Sequence of chain 1.A:
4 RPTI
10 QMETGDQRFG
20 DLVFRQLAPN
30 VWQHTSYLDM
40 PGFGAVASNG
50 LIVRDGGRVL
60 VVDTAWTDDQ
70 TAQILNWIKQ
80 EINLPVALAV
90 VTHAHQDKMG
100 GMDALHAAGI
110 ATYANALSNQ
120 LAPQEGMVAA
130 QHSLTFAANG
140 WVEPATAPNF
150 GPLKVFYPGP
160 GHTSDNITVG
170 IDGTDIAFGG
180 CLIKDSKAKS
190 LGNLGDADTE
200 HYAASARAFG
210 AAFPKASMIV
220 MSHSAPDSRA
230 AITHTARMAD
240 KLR

The protein below binds the small molecule below.
Small molecule (SMILES): CO/N=C(\C(=O)N[C@H](C(=O)O)[C@@H]1N=C(C(=O)O)[C@@H](COC(N)=O)CS1)c1ccco1

Binding-site contacts:
Ligand atom CAW contacts residue HIS222 of chain 1.B at 3.4 Å.
Ligand atom OAX contacts residue GLY191 of chain 1.B at 3.6 Å.
Ligand atom OXT contacts residue HIS161 of chain 1.B at 3.2 Å.
Ligand atom OAX contacts residue LYS183 of chain 1.B at 2.9 Å (salt-bridge).
Ligand atom CAS contacts residue HIS222 of chain 1.B at 3.4 Å.
Ligand atom CAU contacts residue PHE42 of chain 1.A at 3.5 Å (hydrophobic).
Ligand atom NAR contacts residue ZN1 of chain 1.J at 2.4 Å.
Ligand atom CAU contacts residue UNL1 of chain 1.H at 3.5 Å.
Ligand atom OAK contacts residue ASP96 of chain 1.B at 3.2 Å (salt-bridge).
Ligand atom OXT contacts residue ZN1 of chain 1.I at 2.9 Å.
Ligand atom OAY contacts residue HIS161 of chain 1.B at 3.3 Å.
Ligand atom NAR contacts residue HIS222 of chain 1.B at 3.1 Å (h-bond).
Ligand atom OAY contacts residue LYS183 of chain 1.B at 3.4 Å (salt-bridge).
Ligand atom OAY contacts residue CYS180 of chain 1.B at 3.1 Å.
Ligand atom OAX contacts residue ASN192 of chain 1.B at 3.0 Å (h-bond).
Ligand atom CB contacts residue ZN1 of chain 1.J at 3.3 Å.
Ligand atom OAK contacts residue GLN95 of chain 1.B at 3.1 Å (h-bond).
Ligand atom CAI contacts residue GLN95 of chain 1.B at 3.3 Å.
Ligand atom CAB contacts residue LEU37 of chain 1.B at 3.6 Å (hydrophobic).
Ligand atom O contacts residue ASN192 of chain 1.B at 3.0 Å (h-bond).
Ligand atom CAZ contacts residue UNL1 of chain 1.H at 1.9 Å.
Ligand atom CB contacts residue ASP96 of chain 1.B at 3.3 Å.
Ligand atom C contacts residue GLY41 of chain 1.A at 3.6 Å.
Ligand atom CAT contacts residue UNL1 of chain 1.H at 2.9 Å.
Ligand atom CAW contacts residue HIS161 of chain 1.B at 3.5 Å.
Ligand atom N contacts residue GLY41 of chain 1.A at 3.0 Å (h-bond).
Ligand atom OAA contacts residue GLY41 of chain 1.A at 3.4 Å (h-bond).
Ligand atom OAK contacts residue HIS94 of chain 1.B at 3.6 Å.
Ligand atom CAW contacts residue LYS183 of chain 1.B at 3.5 Å.
Ligand atom SAV contacts residue PHE42 of chain 1.A at 3.6 Å.
Ligand atom NAR contacts residue ASP96 of chain 1.B at 3.2 Å (salt-bridge).
Ligand atom CAF contacts residue GLY41 of chain 1.A at 3.4 Å.
Ligand atom CAS contacts residue ZN1 of chain 1.J at 3.1 Å.
Ligand atom OXT contacts residue HIS94 of chain 1.B at 3.1 Å (h-bond).
Ligand atom OAY contacts residue ZN1 of chain 1.J at 2.1 Å.
Ligand atom CAE contacts residue GLY41 of chain 1.A at 3.3 Å.
Ligand atom CAW contacts residue ZN1 of chain 1.J at 3.0 Å.
Ligand atom OAH contacts residue GLN95 of chain 1.B at 3.1 Å (h-bond).
Ligand atom OAY contacts residue HIS222 of chain 1.B at 2.9 Å (h-bond).
Ligand atom O contacts residue GLY41 of chain 1.A at 2.5 Å (h-bond).

Sequence of chain 1.B:
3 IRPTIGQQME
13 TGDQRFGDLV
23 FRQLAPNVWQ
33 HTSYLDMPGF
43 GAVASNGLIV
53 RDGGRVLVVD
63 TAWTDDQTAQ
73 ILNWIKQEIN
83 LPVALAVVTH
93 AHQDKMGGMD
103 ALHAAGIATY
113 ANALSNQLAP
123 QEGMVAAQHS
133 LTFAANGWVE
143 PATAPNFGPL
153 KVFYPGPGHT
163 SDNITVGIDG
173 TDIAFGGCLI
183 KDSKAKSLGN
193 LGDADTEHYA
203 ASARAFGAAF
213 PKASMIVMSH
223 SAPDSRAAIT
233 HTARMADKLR